Binding-site contacts:
Ligand atom O contacts residue ARG1049 of chain 3.A at 3.7 Å.
Ligand atom CA contacts residue ASN1069 of chain 3.A at 3.5 Å.
Ligand atom NZ contacts residue GLU1228 of chain 3.MA at 2.9 Å.
Ligand atom CB contacts residue GLN1074 of chain 3.A at 3.5 Å.
Ligand atom CD1 contacts residue THR1065 of chain 3.A at 3.5 Å.
Ligand atom CD1 contacts residue ARG1044 of chain 3.A at 3.1 Å.
Ligand atom O contacts residue ILE1045 of chain 3.A at 3.6 Å.
Ligand atom O contacts residue THR1065 of chain 3.A at 3.2 Å.
Ligand atom CE contacts residue GLU1228 of chain 3.MA at 2.5 Å.
Ligand atom CG contacts residue ILE1045 of chain 3.A at 3.5 Å (hydrophobic).
Ligand atom NZ contacts residue ASP1073 of chain 3.A at 3.0 Å (salt-bridge).
Ligand atom O contacts residue GLN1074 of chain 3.A at 3.0 Å (h-bond).
Ligand atom C contacts residue ASN1069 of chain 3.A at 3.2 Å.
Ligand atom CD1 contacts residue ILE1053 of chain 3.A at 3.4 Å (hydrophobic).
Ligand atom NH1 contacts residue ASN1069 of chain 3.A at 2.8 Å (h-bond).
Ligand atom NH1 contacts residue ASP1073 of chain 3.A at 3.6 Å.
Ligand atom CG2 contacts residue PHE1068 of chain 3.A at 3.6 Å (hydrophobic).
Ligand atom N contacts residue GLN1074 of chain 3.A at 3.2 Å (h-bond).
Ligand atom CD contacts residue GLN1074 of chain 3.A at 3.5 Å.
Ligand atom CG contacts residue GLU1052 of chain 3.A at 3.2 Å.
Ligand atom O contacts residue ASN1069 of chain 3.A at 3.3 Å (h-bond).
Ligand atom NZ contacts residue LYS1225 of chain 3.MA at 2.1 Å.
Ligand atom CB contacts residue GLU1052 of chain 3.A at 3.1 Å.
Ligand atom O contacts residue ARG1049 of chain 3.A at 3.7 Å.
Ligand atom CZ contacts residue ARG1044 of chain 3.A at 3.2 Å.
Ligand atom CD1 contacts residue PHE1068 of chain 3.A at 3.4 Å (hydrophobic).
Ligand atom NH2 contacts residue ASP1073 of chain 3.A at 3.1 Å (salt-bridge).
Ligand atom O contacts residue ASN1069 of chain 3.A at 3.0 Å (h-bond).
Ligand atom CD2 contacts residue ILE1045 of chain 3.A at 3.7 Å (hydrophobic).
Ligand atom CD contacts residue GLU1228 of chain 3.MA at 3.0 Å.
Ligand atom N contacts residue THR1065 of chain 3.A at 3.2 Å (h-bond).
Ligand atom O contacts residue ARG1049 of chain 3.A at 3.7 Å.
Ligand atom CG1 contacts residue PHE1068 of chain 3.A at 3.4 Å (hydrophobic).
Ligand atom OG1 contacts residue ARG1049 of chain 3.A at 2.9 Å (salt-bridge).
Ligand atom N contacts residue ASN1069 of chain 3.A at 2.9 Å (h-bond).
Ligand atom CE1 contacts residue ARG1044 of chain 3.A at 3.5 Å.
Ligand atom CG contacts residue GLU1228 of chain 3.MA at 3.1 Å.
Ligand atom CA contacts residue THR1065 of chain 3.A at 3.6 Å.
Ligand atom O contacts residue THR1065 of chain 3.A at 3.6 Å.
Ligand atom CE contacts residue LYS1225 of chain 3.MA at 2.8 Å.

The small molecule below binds the protein below.
Small molecule (SMILES): CC[C@H](C)[C@H](NC(=O)[C@@H](NC(=O)[C@H](CC(C)C)NC(=O)[C@@H](N)CCCCN)C(C)C)C(=O)N[C@@H](CC(N)=O)C(=O)N[C@@H](CCCCN)C(=O)N[C@@H](CC(=O)O)C(=O)N[C@@H](CCSC)C(=O)N[C@@H](CCCN=C(N)N)C(=O)N[C@H](C(=O)N[C@@H](CC(=O)O)C(=O)N[C@@H](CC(C)C)C(=O)N[C@@H](Cc1ccccc1)C(=O)N[C@@H](CO)C(=O)N1CCC[C@H]1C(=O)N1CCC[C@H]1C(=O)N[C@H](C=O)CC(N)=O)[C@@H](C)O

Sequence of chain 3.MA:
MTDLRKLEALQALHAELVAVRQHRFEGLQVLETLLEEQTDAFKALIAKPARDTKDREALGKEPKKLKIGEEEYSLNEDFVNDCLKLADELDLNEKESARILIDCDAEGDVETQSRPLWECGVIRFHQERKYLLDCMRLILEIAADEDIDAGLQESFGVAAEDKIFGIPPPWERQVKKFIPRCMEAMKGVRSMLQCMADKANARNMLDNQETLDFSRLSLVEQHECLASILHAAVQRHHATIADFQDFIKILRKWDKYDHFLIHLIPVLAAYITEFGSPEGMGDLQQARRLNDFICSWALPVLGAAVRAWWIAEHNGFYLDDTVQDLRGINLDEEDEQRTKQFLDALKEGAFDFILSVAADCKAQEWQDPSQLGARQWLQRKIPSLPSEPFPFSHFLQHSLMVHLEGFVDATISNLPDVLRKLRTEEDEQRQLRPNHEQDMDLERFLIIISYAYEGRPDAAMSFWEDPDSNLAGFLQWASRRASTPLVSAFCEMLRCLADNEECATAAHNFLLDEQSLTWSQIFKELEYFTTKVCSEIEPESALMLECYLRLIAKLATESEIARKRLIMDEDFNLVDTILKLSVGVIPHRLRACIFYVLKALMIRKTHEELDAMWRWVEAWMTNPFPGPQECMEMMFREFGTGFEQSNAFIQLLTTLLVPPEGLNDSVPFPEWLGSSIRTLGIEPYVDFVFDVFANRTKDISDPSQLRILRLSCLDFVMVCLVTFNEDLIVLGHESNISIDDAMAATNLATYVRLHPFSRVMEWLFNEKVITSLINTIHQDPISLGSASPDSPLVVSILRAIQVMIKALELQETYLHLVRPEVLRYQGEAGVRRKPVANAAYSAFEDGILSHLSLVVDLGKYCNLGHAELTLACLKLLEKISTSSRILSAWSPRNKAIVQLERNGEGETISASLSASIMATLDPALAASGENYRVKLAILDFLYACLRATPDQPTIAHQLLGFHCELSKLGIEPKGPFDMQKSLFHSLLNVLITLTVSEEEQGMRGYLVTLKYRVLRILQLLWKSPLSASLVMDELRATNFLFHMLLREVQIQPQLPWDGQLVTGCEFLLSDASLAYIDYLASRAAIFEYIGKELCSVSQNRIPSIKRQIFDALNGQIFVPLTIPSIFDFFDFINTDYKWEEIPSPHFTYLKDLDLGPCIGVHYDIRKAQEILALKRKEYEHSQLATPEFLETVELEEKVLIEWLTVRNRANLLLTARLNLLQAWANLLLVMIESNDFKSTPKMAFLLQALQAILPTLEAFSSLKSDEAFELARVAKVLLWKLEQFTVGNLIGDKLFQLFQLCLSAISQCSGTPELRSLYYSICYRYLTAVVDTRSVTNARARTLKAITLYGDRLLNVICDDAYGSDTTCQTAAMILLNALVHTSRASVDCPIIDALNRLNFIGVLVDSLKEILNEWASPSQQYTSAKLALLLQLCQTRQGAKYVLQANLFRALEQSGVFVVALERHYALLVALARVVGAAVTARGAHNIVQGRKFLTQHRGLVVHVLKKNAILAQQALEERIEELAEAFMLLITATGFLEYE

Sequence of chain 3.A:
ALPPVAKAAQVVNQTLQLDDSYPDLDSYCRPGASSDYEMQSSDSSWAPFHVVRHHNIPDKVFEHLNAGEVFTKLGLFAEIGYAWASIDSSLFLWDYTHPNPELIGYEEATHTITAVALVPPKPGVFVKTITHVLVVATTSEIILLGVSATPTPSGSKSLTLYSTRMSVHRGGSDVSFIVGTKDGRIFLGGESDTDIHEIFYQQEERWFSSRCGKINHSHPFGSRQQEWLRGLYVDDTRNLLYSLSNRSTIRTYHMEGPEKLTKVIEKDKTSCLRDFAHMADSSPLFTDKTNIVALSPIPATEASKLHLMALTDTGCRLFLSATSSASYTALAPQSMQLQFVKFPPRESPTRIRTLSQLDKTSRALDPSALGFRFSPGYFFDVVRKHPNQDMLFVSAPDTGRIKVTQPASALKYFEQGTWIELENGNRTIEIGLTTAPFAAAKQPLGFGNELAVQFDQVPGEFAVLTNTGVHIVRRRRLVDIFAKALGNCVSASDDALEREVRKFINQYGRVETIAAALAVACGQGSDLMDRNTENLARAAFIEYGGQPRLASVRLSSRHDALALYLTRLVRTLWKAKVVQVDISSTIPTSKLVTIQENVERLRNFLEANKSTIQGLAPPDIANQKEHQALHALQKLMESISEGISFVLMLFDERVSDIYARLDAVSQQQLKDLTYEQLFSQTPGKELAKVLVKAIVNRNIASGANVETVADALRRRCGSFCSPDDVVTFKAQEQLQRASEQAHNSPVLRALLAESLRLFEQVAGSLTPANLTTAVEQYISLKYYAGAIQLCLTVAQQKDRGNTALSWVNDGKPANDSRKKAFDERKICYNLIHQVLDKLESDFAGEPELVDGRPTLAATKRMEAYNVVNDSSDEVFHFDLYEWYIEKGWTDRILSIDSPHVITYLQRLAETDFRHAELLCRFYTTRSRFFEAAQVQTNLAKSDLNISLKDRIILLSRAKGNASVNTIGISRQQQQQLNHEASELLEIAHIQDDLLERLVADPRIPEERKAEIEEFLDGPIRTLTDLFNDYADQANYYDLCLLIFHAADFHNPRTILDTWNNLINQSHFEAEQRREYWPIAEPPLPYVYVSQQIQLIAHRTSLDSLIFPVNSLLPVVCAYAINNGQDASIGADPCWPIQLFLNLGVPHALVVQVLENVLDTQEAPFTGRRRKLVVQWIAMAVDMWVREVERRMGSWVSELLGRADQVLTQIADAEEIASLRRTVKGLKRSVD